Binding-site contacts:
Ligand atom C11 contacts residue ZN1 of chain 1.U at 3.1 Å.
Ligand atom O4 contacts residue TYR501 of chain 1.B at 2.7 Å (h-bond).
Ligand atom C11 contacts residue GLU362 of chain 1.B at 3.7 Å.
Ligand atom N2 contacts residue GLU362 of chain 1.B at 3.0 Å (salt-bridge).
Ligand atom S2 contacts residue HIS365 of chain 1.B at 3.2 Å (h-bond).
Ligand atom O4 contacts residue ZN1 of chain 1.U at 2.6 Å.
Ligand atom N2 contacts residue HIS331 of chain 1.B at 3.6 Å.
Ligand atom O1 contacts residue GLN259 of chain 1.B at 3.2 Å (h-bond).
Ligand atom C9 contacts residue TYR501 of chain 1.B at 3.7 Å (hydrophobic).
Ligand atom C10 contacts residue TYR498 of chain 1.B at 3.5 Å (hydrophobic).
Ligand atom C16 contacts residue SER333 of chain 1.B at 3.7 Å.
Ligand atom S2 contacts residue GLU362 of chain 1.B at 3.4 Å (salt-bridge).
Ligand atom O3 contacts residue HIS491 of chain 1.B at 3.1 Å (h-bond).
Ligand atom C12 contacts residue ALA332 of chain 1.B at 3.3 Å (hydrophobic).
Ligand atom O2 contacts residue HIS491 of chain 1.B at 3.4 Å.
Ligand atom C8 contacts residue TYR498 of chain 1.B at 3.7 Å (hydrophobic).
Ligand atom C4 contacts residue GLU362 of chain 1.B at 3.6 Å.
Ligand atom O4 contacts residue GLU389 of chain 1.B at 3.2 Å (salt-bridge).
Ligand atom O3 contacts residue TYR501 of chain 1.B at 3.8 Å.
Ligand atom C11 contacts residue HIS361 of chain 1.B at 3.8 Å.
Ligand atom O2 contacts residue LYS489 of chain 1.B at 2.8 Å (salt-bridge).
Ligand atom C12 contacts residue ZN1 of chain 1.U at 3.4 Å.
Ligand atom C13 contacts residue TYR501 of chain 1.B at 3.4 Å (hydrophobic).
Ligand atom N2 contacts residue ALA332 of chain 1.B at 2.9 Å (h-bond).
Ligand atom C11 contacts residue TYR501 of chain 1.B at 3.5 Å (hydrophobic).
Ligand atom C8 contacts residue PHE435 of chain 1.B at 3.6 Å (hydrophobic).
Ligand atom C19 contacts residue EDO1 of chain 1.CA at 3.7 Å.
Ligand atom C3 contacts residue GLU362 of chain 1.B at 3.6 Å.
Ligand atom O3 contacts residue HIS331 of chain 1.B at 2.7 Å (h-bond).
Ligand atom C2 contacts residue HIS331 of chain 1.B at 3.5 Å.
Ligand atom O4 contacts residue HIS361 of chain 1.B at 3.3 Å (h-bond).
Ligand atom C8 contacts residue TYR501 of chain 1.B at 3.7 Å (hydrophobic).
Ligand atom C10 contacts residue GLN259 of chain 1.B at 3.3 Å.
Ligand atom O2 contacts residue TYR498 of chain 1.B at 2.6 Å (h-bond).
Ligand atom C15 contacts residue SER333 of chain 1.B at 3.6 Å.
Ligand atom C15 contacts residue PHE490 of chain 1.B at 3.8 Å (hydrophobic).
Ligand atom O2 contacts residue GLN259 of chain 1.B at 3.0 Å (h-bond).
Ligand atom C11 contacts residue ALA332 of chain 1.B at 3.6 Å (hydrophobic).
Ligand atom S2 contacts residue ZN1 of chain 1.U at 2.4 Å.
Ligand atom C10 contacts residue LYS489 of chain 1.B at 3.8 Å.

Sequence of chain 1.B:
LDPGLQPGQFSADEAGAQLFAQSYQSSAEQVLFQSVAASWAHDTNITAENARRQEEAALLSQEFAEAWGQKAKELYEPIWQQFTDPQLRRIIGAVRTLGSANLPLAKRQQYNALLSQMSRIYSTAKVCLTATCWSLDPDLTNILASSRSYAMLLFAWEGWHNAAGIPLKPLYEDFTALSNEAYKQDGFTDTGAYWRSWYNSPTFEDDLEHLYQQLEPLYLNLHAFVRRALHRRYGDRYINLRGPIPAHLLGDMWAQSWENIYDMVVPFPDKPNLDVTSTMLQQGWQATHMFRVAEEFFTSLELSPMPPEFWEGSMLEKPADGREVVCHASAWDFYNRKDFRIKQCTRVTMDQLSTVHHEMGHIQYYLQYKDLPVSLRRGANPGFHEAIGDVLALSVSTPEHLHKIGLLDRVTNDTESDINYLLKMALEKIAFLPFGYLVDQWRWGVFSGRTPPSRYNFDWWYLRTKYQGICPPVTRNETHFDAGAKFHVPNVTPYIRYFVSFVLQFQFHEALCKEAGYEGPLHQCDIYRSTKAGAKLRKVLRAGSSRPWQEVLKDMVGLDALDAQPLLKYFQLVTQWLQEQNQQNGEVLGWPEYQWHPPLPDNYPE

The small molecule below binds the protein below.
Small molecule (SMILES): O=C(N[C@H]1CCS[C@H]2CCC[C@@H](C(=O)O)N2C1=O)[C@@H](S)Cc1ccccc1